The small molecule below binds the protein below.
Small molecule (SMILES): CC(=O)N[C@H]1[C@H](O[C@H]2[C@H](O)[C@@H](NC(C)=O)CO[C@@H]2CO)O[C@H](CO)[C@@H](O[C@@H]2O[C@H](CO)[C@@H](O)[C@H](O)[C@@H]2O)[C@@H]1O

Binding-site contacts:
Ligand atom C4 contacts residue ASN337 of chain 1.A at 4.3 Å.
Ligand atom C1 contacts residue ASN337 of chain 1.A at 1.4 Å.
Ligand atom C1 contacts residue LYS585 of chain 1.A at 4.4 Å.
Ligand atom C7 contacts residue ASN337 of chain 1.A at 3.9 Å.
Ligand atom C5 contacts residue ASN337 of chain 1.A at 3.7 Å.
Ligand atom C8 contacts residue ASN337 of chain 1.A at 4.1 Å.
Ligand atom O5 contacts residue ASN337 of chain 1.A at 2.4 Å (h-bond).
Ligand atom N2 contacts residue ASN337 of chain 1.A at 2.8 Å (h-bond).
Ligand atom O5 contacts residue LYS585 of chain 1.A at 3.3 Å (salt-bridge).
Ligand atom C2 contacts residue ASN337 of chain 1.A at 2.4 Å.
Ligand atom C5 contacts residue LYS585 of chain 1.A at 4.2 Å.
Ligand atom C3 contacts residue ASN337 of chain 1.A at 3.6 Å.
Ligand atom C6 contacts residue LYS585 of chain 1.A at 3.8 Å.

Sequence of chain 1.A:
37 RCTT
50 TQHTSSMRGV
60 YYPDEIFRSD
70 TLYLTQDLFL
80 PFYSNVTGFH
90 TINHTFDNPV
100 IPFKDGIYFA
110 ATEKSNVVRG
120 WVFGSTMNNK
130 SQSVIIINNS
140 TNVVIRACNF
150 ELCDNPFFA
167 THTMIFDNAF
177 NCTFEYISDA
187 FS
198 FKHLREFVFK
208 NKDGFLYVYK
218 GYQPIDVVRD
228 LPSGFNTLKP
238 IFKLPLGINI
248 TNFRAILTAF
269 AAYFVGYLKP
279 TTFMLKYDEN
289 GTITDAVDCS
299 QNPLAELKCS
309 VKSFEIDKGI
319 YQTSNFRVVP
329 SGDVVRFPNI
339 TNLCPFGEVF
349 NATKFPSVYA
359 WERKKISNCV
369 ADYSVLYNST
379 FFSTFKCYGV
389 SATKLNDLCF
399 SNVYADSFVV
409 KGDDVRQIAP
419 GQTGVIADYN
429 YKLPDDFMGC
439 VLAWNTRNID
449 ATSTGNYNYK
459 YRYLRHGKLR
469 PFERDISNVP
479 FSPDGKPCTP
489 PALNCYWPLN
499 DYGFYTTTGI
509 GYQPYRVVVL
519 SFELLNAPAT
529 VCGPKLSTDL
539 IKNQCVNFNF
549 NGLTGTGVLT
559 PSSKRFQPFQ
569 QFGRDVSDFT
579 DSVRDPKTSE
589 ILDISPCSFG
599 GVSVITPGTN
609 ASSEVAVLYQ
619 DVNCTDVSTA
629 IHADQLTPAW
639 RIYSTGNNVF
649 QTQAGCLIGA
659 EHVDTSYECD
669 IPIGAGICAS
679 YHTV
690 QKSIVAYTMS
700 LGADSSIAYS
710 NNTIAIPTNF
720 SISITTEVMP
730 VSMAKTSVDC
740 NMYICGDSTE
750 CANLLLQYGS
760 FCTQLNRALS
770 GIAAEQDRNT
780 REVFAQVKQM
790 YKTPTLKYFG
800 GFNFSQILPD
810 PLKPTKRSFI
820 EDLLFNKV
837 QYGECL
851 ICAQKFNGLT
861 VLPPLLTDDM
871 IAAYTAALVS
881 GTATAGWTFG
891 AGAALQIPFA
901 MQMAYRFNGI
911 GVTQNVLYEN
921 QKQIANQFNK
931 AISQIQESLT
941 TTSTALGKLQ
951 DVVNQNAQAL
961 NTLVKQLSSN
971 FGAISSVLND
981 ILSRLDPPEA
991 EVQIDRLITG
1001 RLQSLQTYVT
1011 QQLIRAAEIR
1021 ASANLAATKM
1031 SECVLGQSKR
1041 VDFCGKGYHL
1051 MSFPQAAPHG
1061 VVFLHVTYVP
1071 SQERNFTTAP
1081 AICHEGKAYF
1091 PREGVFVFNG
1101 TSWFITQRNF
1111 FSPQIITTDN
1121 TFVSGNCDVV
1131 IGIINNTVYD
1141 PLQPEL